Binding-site contacts:
Ligand atom O10 contacts residue LEU39 of chain 1.B at 3.9 Å.
Ligand atom O1 contacts residue SER51 of chain 1.C at 3.9 Å.
Ligand atom C2 contacts residue SER51 of chain 1.C at 3.5 Å.
Ligand atom C11 contacts residue VAL256 of chain 1.B at 3.8 Å (hydrophobic).
Ligand atom C1 contacts residue TYR251 of chain 1.B at 4.0 Å (hydrophobic).
Ligand atom N5 contacts residue ASN250 of chain 1.B at 3.0 Å (h-bond).
Ligand atom C1 contacts residue ASN250 of chain 1.B at 3.5 Å.
Ligand atom O10 contacts residue LYS52 of chain 1.C at 3.9 Å.
Ligand atom C3 contacts residue GLY108 of chain 1.B at 3.6 Å.
Ligand atom C2 contacts residue LYS52 of chain 1.C at 3.9 Å.
Ligand atom O9 contacts residue VAL256 of chain 1.B at 3.6 Å.
Ligand atom C4 contacts residue HIS248 of chain 1.B at 3.7 Å.
Ligand atom C11 contacts residue GLN107 of chain 1.B at 3.8 Å.
Ligand atom O4 contacts residue HIS248 of chain 1.B at 3.5 Å.
Ligand atom O2 contacts residue SER51 of chain 1.C at 3.7 Å.
Ligand atom C9 contacts residue ASN250 of chain 1.B at 3.2 Å.
Ligand atom O2 contacts residue LYS52 of chain 1.C at 3.3 Å (salt-bridge).
Ligand atom O9 contacts residue ASN250 of chain 1.B at 3.5 Å (h-bond).
Ligand atom O9 contacts residue SER45 of chain 1.B at 3.1 Å (h-bond).
Ligand atom C6 contacts residue ASN250 of chain 1.B at 3.1 Å.
Ligand atom O3 contacts residue SER51 of chain 1.C at 4.0 Å.
Ligand atom O1B contacts residue TYR251 of chain 1.B at 3.0 Å (h-bond).
Ligand atom O3 contacts residue LYS52 of chain 1.C at 3.5 Å (salt-bridge).
Ligand atom C4 contacts residue GLY108 of chain 1.B at 3.3 Å.
Ligand atom O4 contacts residue GLY108 of chain 1.B at 2.8 Å (h-bond).
Ligand atom O10 contacts residue GLN107 of chain 1.B at 3.4 Å (h-bond).
Ligand atom C11 contacts residue HIS248 of chain 1.B at 3.6 Å.
Ligand atom O7 contacts residue LYS52 of chain 1.C at 3.5 Å.
Ligand atom C11 contacts residue TYR42 of chain 1.B at 3.5 Å (hydrophobic).
Ligand atom N5 contacts residue HIS248 of chain 1.B at 3.7 Å.
Ligand atom O9 contacts residue LEU39 of chain 1.B at 3.7 Å.
Ligand atom O1B contacts residue ASN250 of chain 1.B at 3.6 Å.
Ligand atom C4 contacts residue ASN250 of chain 1.B at 3.3 Å.
Ligand atom C10 contacts residue HIS248 of chain 1.B at 4.0 Å.
Ligand atom O4 contacts residue GLN107 of chain 1.B at 3.6 Å.
Ligand atom O4 contacts residue PHE50 of chain 1.C at 3.8 Å.
Ligand atom O1A contacts residue ASN250 of chain 1.B at 3.0 Å.
Ligand atom C10 contacts residue GLN107 of chain 1.B at 3.6 Å.
Ligand atom C9 contacts residue LEU39 of chain 1.B at 3.8 Å (hydrophobic).
Ligand atom C5 contacts residue ASN250 of chain 1.B at 3.2 Å.

Sequence of chain 1.B:
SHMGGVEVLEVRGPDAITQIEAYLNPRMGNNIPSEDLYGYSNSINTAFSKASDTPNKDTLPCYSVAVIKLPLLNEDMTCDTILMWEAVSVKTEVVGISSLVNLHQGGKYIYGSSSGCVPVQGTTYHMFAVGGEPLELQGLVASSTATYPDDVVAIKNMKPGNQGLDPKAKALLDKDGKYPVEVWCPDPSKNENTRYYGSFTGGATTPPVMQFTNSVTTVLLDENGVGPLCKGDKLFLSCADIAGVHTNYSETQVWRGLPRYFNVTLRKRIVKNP

This protein binds this small molecule.
Small molecule (SMILES): CC(=O)N[C@H]1[C@H]([C@H](O)[C@H](O)CO)O[C@@](O[C@@H]2[C@@H](O)[C@H](O)O[C@H](CO)[C@@H]2O)(C(=O)O)C[C@@H]1O

Sequence of chain 1.C:
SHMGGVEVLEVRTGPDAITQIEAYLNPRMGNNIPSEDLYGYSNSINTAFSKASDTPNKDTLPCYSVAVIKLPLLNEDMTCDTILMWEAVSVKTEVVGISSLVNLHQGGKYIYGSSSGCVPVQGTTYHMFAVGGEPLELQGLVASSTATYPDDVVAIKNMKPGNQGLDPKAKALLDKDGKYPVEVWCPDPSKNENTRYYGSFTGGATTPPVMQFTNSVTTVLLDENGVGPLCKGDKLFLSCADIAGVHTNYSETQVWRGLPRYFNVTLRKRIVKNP